A small-molecule ligand and the protein it binds are described below.
Small molecule (SMILES): Nc1ncnc2c1ncn2[C@@H]1O[C@H](CO)[C@@H](O)[C@H]1O

Binding-site contacts:
Ligand atom C1' contacts residue SO41 of chain 1.C at 3.3 Å.
Ligand atom N9 contacts residue THR90 of chain 1.A at 3.8 Å.
Ligand atom O5' contacts residue PHE159 of chain 1.A at 3.4 Å.
Ligand atom N6 contacts residue ASN204 of chain 1.A at 3.0 Å (h-bond).
Ligand atom N1 contacts residue PHE159 of chain 1.A at 3.6 Å.
Ligand atom O2' contacts residue GLU181 of chain 1.A at 2.7 Å (salt-bridge).
Ligand atom O5' contacts residue HIS4 of chain 6.A at 2.6 Å (h-bond).
Ligand atom N7 contacts residue ASN204 of chain 1.A at 3.0 Å (h-bond).
Ligand atom C1' contacts residue THR90 of chain 1.A at 3.5 Å.
Ligand atom O2' contacts residue MET180 of chain 1.A at 3.0 Å (h-bond).
Ligand atom C5' contacts residue MET64 of chain 1.A at 3.8 Å (hydrophobic).
Ligand atom O4' contacts residue SO41 of chain 1.C at 3.5 Å (h-bond).
Ligand atom O2' contacts residue THR90 of chain 1.A at 3.7 Å.
Ligand atom O3' contacts residue SO41 of chain 1.C at 2.6 Å (h-bond).
Ligand atom N7 contacts residue GLY92 of chain 1.A at 3.5 Å (h-bond).
Ligand atom C8 contacts residue THR90 of chain 1.A at 3.3 Å.
Ligand atom N6 contacts residue ILE206 of chain 1.A at 3.6 Å.
Ligand atom O3' contacts residue MET64 of chain 1.A at 3.7 Å.
Ligand atom C5 contacts residue VAL178 of chain 1.A at 3.8 Å (hydrophobic).
Ligand atom O2' contacts residue ARG87 of chain 1.A at 3.1 Å (salt-bridge).
Ligand atom C5' contacts residue PHE159 of chain 1.A at 3.7 Å (hydrophobic).
Ligand atom O2' contacts residue GLU179 of chain 1.A at 3.4 Å.
Ligand atom O3' contacts residue GLU181 of chain 1.A at 2.7 Å (salt-bridge).
Ligand atom C3' contacts residue GLU181 of chain 1.A at 3.6 Å.
Ligand atom C2 contacts residue PHE159 of chain 1.A at 3.5 Å (hydrophobic).
Ligand atom C2' contacts residue MET180 of chain 1.A at 3.6 Å (hydrophobic).
Ligand atom N3 contacts residue MET180 of chain 1.A at 3.5 Å.
Ligand atom O4' contacts residue ARG43 of chain 6.A at 3.5 Å (salt-bridge).
Ligand atom C2' contacts residue SO41 of chain 1.C at 3.6 Å.
Ligand atom O2' contacts residue SO41 of chain 1.C at 3.2 Å (h-bond).
Ligand atom N7 contacts residue CYS91 of chain 1.A at 3.5 Å.
Ligand atom C6 contacts residue PHE159 of chain 1.A at 3.7 Å (hydrophobic).
Ligand atom C8 contacts residue CYS91 of chain 1.A at 3.6 Å (hydrophobic).
Ligand atom C4' contacts residue ARG43 of chain 6.A at 3.6 Å.
Ligand atom N3 contacts residue GLU179 of chain 1.A at 3.7 Å.
Ligand atom C5' contacts residue HIS4 of chain 6.A at 3.6 Å.
Ligand atom O4' contacts residue THR90 of chain 1.A at 3.5 Å (h-bond).
Ligand atom C3' contacts residue SO41 of chain 1.C at 3.6 Å.
Ligand atom N6 contacts residue GLY92 of chain 1.A at 3.8 Å.
Ligand atom C4' contacts residue SO41 of chain 1.C at 3.6 Å.

Sequence of chain 6.A:
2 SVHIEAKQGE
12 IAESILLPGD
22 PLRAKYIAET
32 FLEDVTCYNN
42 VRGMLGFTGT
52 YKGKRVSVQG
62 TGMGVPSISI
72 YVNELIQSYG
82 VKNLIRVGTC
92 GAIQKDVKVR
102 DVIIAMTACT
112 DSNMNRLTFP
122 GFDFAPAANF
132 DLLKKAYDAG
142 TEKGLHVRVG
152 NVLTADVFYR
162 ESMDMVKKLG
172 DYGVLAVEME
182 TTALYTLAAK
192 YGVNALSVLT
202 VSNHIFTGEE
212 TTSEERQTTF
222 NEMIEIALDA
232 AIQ

Sequence of chain 1.A:
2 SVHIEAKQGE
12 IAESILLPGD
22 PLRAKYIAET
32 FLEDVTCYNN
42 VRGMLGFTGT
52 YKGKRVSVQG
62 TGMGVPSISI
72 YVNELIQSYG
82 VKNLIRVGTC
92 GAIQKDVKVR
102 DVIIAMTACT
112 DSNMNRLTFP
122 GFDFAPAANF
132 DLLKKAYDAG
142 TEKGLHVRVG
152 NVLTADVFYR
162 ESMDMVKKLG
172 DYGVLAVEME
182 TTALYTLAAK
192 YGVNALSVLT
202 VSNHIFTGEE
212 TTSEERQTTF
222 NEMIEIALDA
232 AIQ